A small-molecule ligand and the protein it binds are described below.
Small molecule (SMILES): O[C@@H]1[C@@H](O)[C@H](O)OC[C@H]1O

Sequence of chain 1.A:
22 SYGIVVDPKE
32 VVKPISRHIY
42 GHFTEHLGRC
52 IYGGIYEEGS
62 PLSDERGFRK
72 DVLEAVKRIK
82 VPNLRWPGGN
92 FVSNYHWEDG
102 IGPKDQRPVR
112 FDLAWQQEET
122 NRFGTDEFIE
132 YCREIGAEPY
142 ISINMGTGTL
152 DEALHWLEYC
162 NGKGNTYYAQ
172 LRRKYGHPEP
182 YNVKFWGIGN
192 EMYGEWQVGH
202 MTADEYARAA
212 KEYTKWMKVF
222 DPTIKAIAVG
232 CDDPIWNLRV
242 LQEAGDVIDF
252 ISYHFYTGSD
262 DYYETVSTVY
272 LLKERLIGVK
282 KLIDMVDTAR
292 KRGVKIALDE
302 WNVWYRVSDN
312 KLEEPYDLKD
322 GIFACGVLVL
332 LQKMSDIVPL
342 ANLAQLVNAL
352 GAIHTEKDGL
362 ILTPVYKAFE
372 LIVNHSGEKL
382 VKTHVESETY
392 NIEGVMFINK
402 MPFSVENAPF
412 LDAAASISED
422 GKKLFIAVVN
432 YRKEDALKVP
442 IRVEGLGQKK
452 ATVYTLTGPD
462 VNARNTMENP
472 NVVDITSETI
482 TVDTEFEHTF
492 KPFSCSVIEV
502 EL

Sequence of chain 1.D:
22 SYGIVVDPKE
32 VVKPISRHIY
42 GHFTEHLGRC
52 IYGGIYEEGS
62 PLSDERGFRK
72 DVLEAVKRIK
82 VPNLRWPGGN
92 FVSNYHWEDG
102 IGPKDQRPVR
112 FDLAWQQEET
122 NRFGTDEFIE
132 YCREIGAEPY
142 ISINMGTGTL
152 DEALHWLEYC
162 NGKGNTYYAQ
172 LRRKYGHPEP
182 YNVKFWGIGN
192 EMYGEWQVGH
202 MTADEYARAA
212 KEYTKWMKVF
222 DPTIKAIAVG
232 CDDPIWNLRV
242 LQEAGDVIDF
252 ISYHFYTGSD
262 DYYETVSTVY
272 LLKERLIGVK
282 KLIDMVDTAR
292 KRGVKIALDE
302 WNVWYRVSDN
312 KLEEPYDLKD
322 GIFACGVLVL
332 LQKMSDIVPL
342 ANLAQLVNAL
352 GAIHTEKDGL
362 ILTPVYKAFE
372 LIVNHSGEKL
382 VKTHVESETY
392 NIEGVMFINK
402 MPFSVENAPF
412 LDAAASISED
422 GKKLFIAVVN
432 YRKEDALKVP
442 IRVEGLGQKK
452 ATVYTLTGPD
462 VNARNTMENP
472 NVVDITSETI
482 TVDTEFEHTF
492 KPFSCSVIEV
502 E

Binding-site contacts:
Ligand atom O3 contacts residue ARG276 of chain 1.D at 2.9 Å (salt-bridge).
Ligand atom O1 contacts residue SER405 of chain 1.D at 3.0 Å (h-bond).
Ligand atom O4 contacts residue LYS282 of chain 1.A at 4.0 Å.
Ligand atom O1 contacts residue PHE404 of chain 1.D at 3.1 Å.
Ligand atom C5 contacts residue ARG291 of chain 1.A at 3.9 Å.
Ligand atom C3 contacts residue LEU272 of chain 1.D at 4.3 Å (hydrophobic).
Ligand atom C2 contacts residue ARG291 of chain 1.A at 4.3 Å.
Ligand atom C2 contacts residue ARG276 of chain 1.D at 3.7 Å.
Ligand atom C4 contacts residue ARG291 of chain 1.A at 4.2 Å.
Ligand atom C3 contacts residue ARG291 of chain 1.A at 3.9 Å.
Ligand atom C3 contacts residue ARG276 of chain 1.D at 4.0 Å.
Ligand atom C5 contacts residue SER405 of chain 1.D at 4.1 Å.
Ligand atom O4 contacts residue ASP285 of chain 1.A at 3.8 Å.
Ligand atom C2 contacts residue LEU272 of chain 1.D at 3.8 Å (hydrophobic).
Ligand atom O4 contacts residue ARG291 of chain 1.A at 4.2 Å.
Ligand atom O2 contacts residue ARG291 of chain 1.A at 4.1 Å.
Ligand atom C3 contacts residue ASP285 of chain 1.A at 4.4 Å.
Ligand atom C1 contacts residue LEU272 of chain 1.D at 4.5 Å (hydrophobic).
Ligand atom O5 contacts residue SER405 of chain 1.D at 3.4 Å (h-bond).
Ligand atom O3 contacts residue ASP285 of chain 1.A at 4.3 Å.
Ligand atom O2 contacts residue ARG276 of chain 1.D at 3.1 Å (salt-bridge).
Ligand atom C1 contacts residue SER405 of chain 1.D at 4.1 Å.
Ligand atom C4 contacts residue LEU272 of chain 1.D at 3.9 Å (hydrophobic).
Ligand atom C1 contacts residue ARG291 of chain 1.A at 3.8 Å.
Ligand atom O5 contacts residue ARG291 of chain 1.A at 4.1 Å.
Ligand atom O1 contacts residue PRO403 of chain 1.D at 4.2 Å.